Sequence of chain 1.A:
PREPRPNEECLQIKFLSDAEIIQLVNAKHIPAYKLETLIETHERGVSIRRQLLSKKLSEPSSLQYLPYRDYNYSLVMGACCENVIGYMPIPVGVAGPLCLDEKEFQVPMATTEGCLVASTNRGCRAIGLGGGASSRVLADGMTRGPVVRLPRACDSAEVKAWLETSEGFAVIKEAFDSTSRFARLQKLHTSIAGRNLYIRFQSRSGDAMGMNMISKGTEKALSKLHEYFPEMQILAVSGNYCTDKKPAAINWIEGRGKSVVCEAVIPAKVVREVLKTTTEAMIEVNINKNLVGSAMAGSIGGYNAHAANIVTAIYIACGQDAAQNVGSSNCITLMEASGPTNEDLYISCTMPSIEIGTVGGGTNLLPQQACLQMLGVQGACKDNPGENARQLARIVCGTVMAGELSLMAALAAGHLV

Binding-site contacts:
Ligand atom O1 contacts residue GLU138 of chain 1.A at 2.5 Å (salt-bridge).
Ligand atom C1 contacts residue ASP269 of chain 1.B at 3.9 Å.
Ligand atom O1 contacts residue COA1 of chain 1.E at 4.0 Å.
Ligand atom O3 contacts residue LYS314 of chain 1.A at 2.7 Å (salt-bridge).
Ligand atom O7 contacts residue ARG169 of chain 1.B at 3.1 Å (salt-bridge).
Ligand atom C6 contacts residue LEU432 of chain 1.A at 3.7 Å (hydrophobic).
Ligand atom O3 contacts residue ALA330 of chain 1.A at 3.6 Å.
Ligand atom O7 contacts residue MET236 of chain 1.B at 4.2 Å.
Ligand atom C3 contacts residue ASP269 of chain 1.B at 3.5 Å.
Ligand atom O4 contacts residue ASN265 of chain 1.B at 3.8 Å.
Ligand atom C1 contacts residue LYS270 of chain 1.B at 3.7 Å.
Ligand atom C1 contacts residue ASN334 of chain 1.A at 3.7 Å.
Ligand atom O4 contacts residue SER263 of chain 1.B at 2.6 Å (h-bond).
Ligand atom C5 contacts residue LYS314 of chain 1.A at 3.3 Å.
Ligand atom C1 contacts residue COA1 of chain 1.E at 3.7 Å.
Ligand atom O1 contacts residue LYS270 of chain 1.B at 2.8 Å (salt-bridge).
Ligand atom C1 contacts residue GLU138 of chain 1.A at 3.4 Å.
Ligand atom C4 contacts residue LEU432 of chain 1.A at 4.2 Å (hydrophobic).
Ligand atom C5 contacts residue SER263 of chain 1.B at 3.4 Å.
Ligand atom O3 contacts residue LYS271 of chain 1.B at 3.9 Å.
Ligand atom O2 contacts residue GLU138 of chain 1.A at 3.5 Å (salt-bridge).
Ligand atom O3 contacts residue LEU436 of chain 1.A at 4.1 Å.
Ligand atom C2 contacts residue ASP269 of chain 1.B at 3.4 Å.
Ligand atom O4 contacts residue LYS314 of chain 1.A at 3.3 Å (salt-bridge).
Ligand atom C4 contacts residue LYS271 of chain 1.B at 3.7 Å.
Ligand atom C5 contacts residue ALA330 of chain 1.A at 3.5 Å (hydrophobic).
Ligand atom O3 contacts residue LEU432 of chain 1.A at 3.6 Å.
Ligand atom C6 contacts residue ARG169 of chain 1.B at 4.0 Å.
Ligand atom O2 contacts residue COA1 of chain 1.E at 3.6 Å.
Ligand atom C5 contacts residue LYS271 of chain 1.B at 3.3 Å.
Ligand atom C6 contacts residue LEU441 of chain 1.A at 4.1 Å (hydrophobic).
Ligand atom C2 contacts residue LYS270 of chain 1.B at 4.1 Å.
Ligand atom C4 contacts residue ALA330 of chain 1.A at 3.3 Å (hydrophobic).
Ligand atom O3 contacts residue SER263 of chain 1.B at 3.6 Å.
Ligand atom O1 contacts residue ASN334 of chain 1.A at 3.0 Å (h-bond).
Ligand atom O7 contacts residue ASP269 of chain 1.B at 2.8 Å (salt-bridge).
Ligand atom C2 contacts residue ASN334 of chain 1.A at 3.8 Å.
Ligand atom C4 contacts residue ASP269 of chain 1.B at 3.9 Å.
Ligand atom O4 contacts residue LYS271 of chain 1.B at 3.0 Å (salt-bridge).
Ligand atom O4 contacts residue ARG169 of chain 1.B at 3.8 Å.

The protein below binds the small molecule below.
Small molecule (SMILES): CC(O)(CC(=O)O)CC(=O)O

Sequence of chain 1.B:
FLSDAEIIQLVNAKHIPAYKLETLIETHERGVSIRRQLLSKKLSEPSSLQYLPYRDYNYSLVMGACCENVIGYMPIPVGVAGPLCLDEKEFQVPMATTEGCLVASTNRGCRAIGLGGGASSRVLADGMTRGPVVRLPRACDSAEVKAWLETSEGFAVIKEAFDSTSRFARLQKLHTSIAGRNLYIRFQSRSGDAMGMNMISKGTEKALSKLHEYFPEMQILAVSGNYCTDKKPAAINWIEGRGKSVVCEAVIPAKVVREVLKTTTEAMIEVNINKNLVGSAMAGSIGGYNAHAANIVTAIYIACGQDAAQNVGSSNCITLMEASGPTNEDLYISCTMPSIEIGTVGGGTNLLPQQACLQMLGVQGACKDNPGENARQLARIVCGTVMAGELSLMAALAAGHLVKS